Binding-site contacts:
Ligand atom CB contacts residue GLY1 of chain 46.P at 3.7 Å.
Ligand atom N contacts residue GLY1 of chain 46.P at 2.9 Å (h-bond).
Ligand atom CA contacts residue GLY1 of chain 46.P at 2.4 Å.
Ligand atom C contacts residue MET247 of chain 46.A at 3.7 Å (hydrophobic).
Ligand atom C contacts residue ASP235 of chain 46.C at 4.3 Å.
Ligand atom CB contacts residue ASP235 of chain 46.C at 2.8 Å.
Ligand atom N contacts residue PRO249 of chain 46.A at 3.5 Å.
Ligand atom SG contacts residue ASP235 of chain 46.C at 3.7 Å.
Ligand atom O contacts residue MET247 of chain 46.A at 3.8 Å.
Ligand atom N contacts residue THR248 of chain 46.A at 4.1 Å.
Ligand atom CB contacts residue PRO249 of chain 46.A at 4.3 Å (hydrophobic).
Ligand atom CB contacts residue THR248 of chain 46.A at 4.5 Å.
Ligand atom N contacts residue MET247 of chain 46.A at 3.8 Å.
Ligand atom SG contacts residue ILE236 of chain 46.C at 4.3 Å.
Ligand atom C contacts residue GLY1 of chain 46.P at 1.3 Å.
Ligand atom O contacts residue ARG233 of chain 46.C at 4.1 Å.
Ligand atom O contacts residue GLY1 of chain 46.P at 2.2 Å (h-bond).
Ligand atom CA contacts residue ASP235 of chain 46.C at 4.0 Å.
Ligand atom SG contacts residue PRO249 of chain 46.A at 3.6 Å.
Ligand atom CA contacts residue MET247 of chain 46.A at 4.2 Å (hydrophobic).
Ligand atom O contacts residue ASP235 of chain 46.C at 3.4 Å.
Ligand atom SG contacts residue GLY1 of chain 46.P at 4.4 Å.
Ligand atom SG contacts residue THR248 of chain 46.A at 3.2 Å (h-bond).
Ligand atom SG contacts residue MET247 of chain 46.A at 3.4 Å.

This small molecule binds to this protein.
Small molecule (SMILES): N[C@@H](CS)C(=O)O

Sequence of chain 46.A:
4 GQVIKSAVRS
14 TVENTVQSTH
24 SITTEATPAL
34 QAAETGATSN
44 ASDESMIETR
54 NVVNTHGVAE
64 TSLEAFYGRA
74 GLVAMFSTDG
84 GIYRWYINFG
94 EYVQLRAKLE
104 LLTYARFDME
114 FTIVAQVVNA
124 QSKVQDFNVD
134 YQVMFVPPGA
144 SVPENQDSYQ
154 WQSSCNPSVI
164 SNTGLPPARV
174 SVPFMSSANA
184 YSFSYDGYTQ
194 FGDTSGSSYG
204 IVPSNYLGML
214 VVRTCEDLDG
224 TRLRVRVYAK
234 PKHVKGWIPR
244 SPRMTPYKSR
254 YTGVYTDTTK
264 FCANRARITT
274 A

Sequence of chain 46.C:
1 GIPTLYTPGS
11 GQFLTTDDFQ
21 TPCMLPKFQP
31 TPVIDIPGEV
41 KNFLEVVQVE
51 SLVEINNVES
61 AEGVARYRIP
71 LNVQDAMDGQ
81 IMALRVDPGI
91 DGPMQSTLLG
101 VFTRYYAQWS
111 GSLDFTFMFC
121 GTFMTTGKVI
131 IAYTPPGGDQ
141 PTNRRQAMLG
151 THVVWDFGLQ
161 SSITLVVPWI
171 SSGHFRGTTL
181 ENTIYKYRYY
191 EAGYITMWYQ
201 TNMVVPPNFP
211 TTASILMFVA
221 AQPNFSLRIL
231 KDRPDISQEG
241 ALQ